Binding-site contacts:
Ligand atom C6 contacts residue TYR88 of chain 3.A at 3.6 Å (hydrophobic).
Ligand atom O6 contacts residue TYR88 of chain 3.A at 2.9 Å (h-bond).
Ligand atom C5 contacts residue TYR88 of chain 3.A at 4.2 Å (hydrophobic).
Ligand atom C7 contacts residue ASN57 of chain 3.A at 3.5 Å.
Ligand atom C5 contacts residue ASN57 of chain 3.A at 3.6 Å.
Ligand atom N2 contacts residue ASN57 of chain 3.A at 2.9 Å (h-bond).
Ligand atom C2 contacts residue ASN57 of chain 3.A at 2.4 Å.
Ligand atom O5 contacts residue TYR88 of chain 3.A at 3.5 Å (h-bond).
Ligand atom C1 contacts residue ASN57 of chain 3.A at 1.4 Å.
Ligand atom C3 contacts residue ASN57 of chain 3.A at 3.8 Å.
Ligand atom O7 contacts residue ASN57 of chain 3.A at 3.7 Å.
Ligand atom C8 contacts residue GLU56 of chain 3.A at 3.5 Å.
Ligand atom O5 contacts residue ASN57 of chain 3.A at 2.3 Å (h-bond).
Ligand atom C4 contacts residue ASN57 of chain 3.A at 4.2 Å.

The small molecule below binds the protein below.
Small molecule (SMILES): CC(=O)N[C@@H]1[C@@H](O)[C@H](O)[C@@H](CO)O[C@H]1O

Sequence of chain 3.A:
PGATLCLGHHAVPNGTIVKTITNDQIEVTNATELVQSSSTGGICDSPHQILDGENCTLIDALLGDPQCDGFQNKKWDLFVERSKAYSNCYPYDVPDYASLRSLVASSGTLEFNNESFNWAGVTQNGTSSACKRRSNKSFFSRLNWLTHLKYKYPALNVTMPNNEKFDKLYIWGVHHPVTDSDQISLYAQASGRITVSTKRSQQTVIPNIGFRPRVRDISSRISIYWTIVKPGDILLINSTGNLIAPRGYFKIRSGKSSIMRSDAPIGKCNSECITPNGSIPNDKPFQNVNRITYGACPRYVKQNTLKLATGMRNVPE